Binding-site contacts:
Ligand atom N2 contacts residue TYR183 of chain 1.A at 3.3 Å (h-bond).
Ligand atom C4 contacts residue ASN137 of chain 1.B at 4.3 Å.
Ligand atom N1 contacts residue GLN93 of chain 1.A at 4.0 Å.
Ligand atom C5 contacts residue TYR183 of chain 1.A at 4.0 Å (hydrophobic).
Ligand atom BR4 contacts residue TYR183 of chain 1.A at 4.3 Å.
Ligand atom BR4 contacts residue ASN137 of chain 1.B at 4.1 Å.
Ligand atom BR4 contacts residue THR139 of chain 1.B at 4.1 Å.
Ligand atom BR4 contacts residue PRO140 of chain 1.B at 3.9 Å.
Ligand atom N2 contacts residue GLY95 of chain 1.A at 3.4 Å (h-bond).
Ligand atom N2 contacts residue PRO97 of chain 1.A at 3.9 Å.
Ligand atom C3 contacts residue PRO97 of chain 1.A at 3.8 Å (hydrophobic).
Ligand atom C3 contacts residue TYR183 of chain 1.A at 3.7 Å (hydrophobic).
Ligand atom N1 contacts residue TYR183 of chain 1.A at 3.5 Å (h-bond).
Ligand atom C4 contacts residue GLN93 of chain 1.A at 4.2 Å.
Ligand atom C3 contacts residue GLN93 of chain 1.A at 4.0 Å.
Ligand atom C3 contacts residue GLY95 of chain 1.A at 3.5 Å.
Ligand atom BR4 contacts residue GLU138 of chain 1.B at 4.3 Å.
Ligand atom N2 contacts residue ILE96 of chain 1.A at 4.1 Å.
Ligand atom C4 contacts residue TYR183 of chain 1.A at 3.8 Å (hydrophobic).
Ligand atom C5 contacts residue GLN93 of chain 1.A at 4.1 Å.
Ligand atom N2 contacts residue GLN93 of chain 1.A at 4.0 Å.
Ligand atom C3 contacts residue ASN137 of chain 1.B at 3.6 Å.

Sequence of chain 1.A:
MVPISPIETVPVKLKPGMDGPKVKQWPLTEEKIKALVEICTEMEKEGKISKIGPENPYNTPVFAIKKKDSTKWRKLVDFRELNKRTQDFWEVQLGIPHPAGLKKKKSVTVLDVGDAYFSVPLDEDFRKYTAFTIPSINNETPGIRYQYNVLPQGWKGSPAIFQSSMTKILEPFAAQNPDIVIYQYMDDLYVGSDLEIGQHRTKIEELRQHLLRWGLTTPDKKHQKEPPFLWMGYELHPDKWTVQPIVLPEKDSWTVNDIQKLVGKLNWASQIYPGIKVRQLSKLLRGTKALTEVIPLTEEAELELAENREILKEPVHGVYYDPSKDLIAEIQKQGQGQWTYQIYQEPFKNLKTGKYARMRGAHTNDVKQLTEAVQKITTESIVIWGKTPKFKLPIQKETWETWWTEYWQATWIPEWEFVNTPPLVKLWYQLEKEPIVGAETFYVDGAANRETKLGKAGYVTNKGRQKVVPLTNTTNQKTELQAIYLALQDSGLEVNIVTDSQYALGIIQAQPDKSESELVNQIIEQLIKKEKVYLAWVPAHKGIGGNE

This small molecule binds to this protein.
Small molecule (SMILES): Brc1cn[nH]c1

Sequence of chain 1.B:
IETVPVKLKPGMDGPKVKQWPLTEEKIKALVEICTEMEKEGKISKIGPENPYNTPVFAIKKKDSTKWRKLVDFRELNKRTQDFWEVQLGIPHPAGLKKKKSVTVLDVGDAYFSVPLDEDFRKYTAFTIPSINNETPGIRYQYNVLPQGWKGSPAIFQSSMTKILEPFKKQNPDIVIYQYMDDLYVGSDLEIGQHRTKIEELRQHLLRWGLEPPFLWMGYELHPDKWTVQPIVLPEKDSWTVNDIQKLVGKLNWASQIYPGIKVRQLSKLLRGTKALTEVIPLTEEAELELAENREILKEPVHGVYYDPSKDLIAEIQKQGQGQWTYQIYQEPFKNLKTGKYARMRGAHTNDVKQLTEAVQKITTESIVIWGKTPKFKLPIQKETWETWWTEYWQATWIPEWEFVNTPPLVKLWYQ